Binding-site contacts:
Ligand atom C2 contacts residue ILE932 of chain 1.A at 3.9 Å (hydrophobic).
Ligand atom C2 contacts residue GLU849 of chain 1.A at 3.2 Å.
Ligand atom C10 contacts residue TRP850 of chain 1.A at 3.4 Å (hydrophobic).
Ligand atom C20 contacts residue ASP933 of chain 1.A at 3.6 Å.
Ligand atom C7 contacts residue SER854 of chain 1.A at 3.2 Å.
Ligand atom C19 contacts residue ASP933 of chain 1.A at 3.3 Å.
Ligand atom C19 contacts residue ASP810 of chain 1.A at 3.3 Å.
Ligand atom C contacts residue ILE848 of chain 1.A at 3.7 Å (hydrophobic).
Ligand atom N5 contacts residue ILE848 of chain 1.A at 3.8 Å.
Ligand atom C18 contacts residue LYS802 of chain 1.A at 3.8 Å.
Ligand atom N1 contacts residue VAL851 of chain 1.A at 2.9 Å (h-bond).
Ligand atom N5 contacts residue ASP933 of chain 1.A at 3.7 Å.
Ligand atom S contacts residue GLN859 of chain 1.A at 3.7 Å.
Ligand atom N4 contacts residue LYS802 of chain 1.A at 2.9 Å (salt-bridge).
Ligand atom C14 contacts residue ILE932 of chain 1.A at 3.8 Å (hydrophobic).
Ligand atom C17 contacts residue LYS802 of chain 1.A at 3.7 Å.
Ligand atom C5 contacts residue TRP850 of chain 1.A at 3.5 Å (hydrophobic).
Ligand atom C17 contacts residue MET800 of chain 1.A at 3.6 Å (hydrophobic).
Ligand atom O1 contacts residue GLN859 of chain 1.A at 3.6 Å.
Ligand atom O contacts residue HIS855 of chain 1.A at 3.5 Å.
Ligand atom C3 contacts residue MET922 of chain 1.A at 3.9 Å (hydrophobic).
Ligand atom C19 contacts residue TYR836 of chain 1.A at 3.8 Å (hydrophobic).
Ligand atom C4 contacts residue TRP850 of chain 1.A at 3.8 Å (hydrophobic).
Ligand atom C5 contacts residue MET922 of chain 1.A at 3.5 Å (hydrophobic).
Ligand atom C16 contacts residue MET800 of chain 1.A at 3.6 Å (hydrophobic).
Ligand atom C3 contacts residue TRP850 of chain 1.A at 3.6 Å (hydrophobic).
Ligand atom C6 contacts residue SER854 of chain 1.A at 3.5 Å.
Ligand atom C contacts residue MET800 of chain 1.A at 3.8 Å (hydrophobic).
Ligand atom C4 contacts residue MET922 of chain 1.A at 3.7 Å (hydrophobic).
Ligand atom N5 contacts residue ASP810 of chain 1.A at 3.6 Å.
Ligand atom C contacts residue GLU849 of chain 1.A at 3.6 Å.
Ligand atom O contacts residue THR856 of chain 1.A at 3.1 Å (h-bond).
Ligand atom N1 contacts residue TRP850 of chain 1.A at 3.5 Å.
Ligand atom C3 contacts residue SER854 of chain 1.A at 3.4 Å.
Ligand atom C3 contacts residue VAL851 of chain 1.A at 3.5 Å (hydrophobic).
Ligand atom C6 contacts residue MET922 of chain 1.A at 3.4 Å (hydrophobic).
Ligand atom C1 contacts residue ILE848 of chain 1.A at 3.7 Å (hydrophobic).
Ligand atom C20 contacts residue TYR836 of chain 1.A at 3.5 Å (hydrophobic).
Ligand atom C11 contacts residue GLN859 of chain 1.A at 3.3 Å.
Ligand atom O contacts residue GLN859 of chain 1.A at 3.1 Å.

Sequence of chain 1.A:
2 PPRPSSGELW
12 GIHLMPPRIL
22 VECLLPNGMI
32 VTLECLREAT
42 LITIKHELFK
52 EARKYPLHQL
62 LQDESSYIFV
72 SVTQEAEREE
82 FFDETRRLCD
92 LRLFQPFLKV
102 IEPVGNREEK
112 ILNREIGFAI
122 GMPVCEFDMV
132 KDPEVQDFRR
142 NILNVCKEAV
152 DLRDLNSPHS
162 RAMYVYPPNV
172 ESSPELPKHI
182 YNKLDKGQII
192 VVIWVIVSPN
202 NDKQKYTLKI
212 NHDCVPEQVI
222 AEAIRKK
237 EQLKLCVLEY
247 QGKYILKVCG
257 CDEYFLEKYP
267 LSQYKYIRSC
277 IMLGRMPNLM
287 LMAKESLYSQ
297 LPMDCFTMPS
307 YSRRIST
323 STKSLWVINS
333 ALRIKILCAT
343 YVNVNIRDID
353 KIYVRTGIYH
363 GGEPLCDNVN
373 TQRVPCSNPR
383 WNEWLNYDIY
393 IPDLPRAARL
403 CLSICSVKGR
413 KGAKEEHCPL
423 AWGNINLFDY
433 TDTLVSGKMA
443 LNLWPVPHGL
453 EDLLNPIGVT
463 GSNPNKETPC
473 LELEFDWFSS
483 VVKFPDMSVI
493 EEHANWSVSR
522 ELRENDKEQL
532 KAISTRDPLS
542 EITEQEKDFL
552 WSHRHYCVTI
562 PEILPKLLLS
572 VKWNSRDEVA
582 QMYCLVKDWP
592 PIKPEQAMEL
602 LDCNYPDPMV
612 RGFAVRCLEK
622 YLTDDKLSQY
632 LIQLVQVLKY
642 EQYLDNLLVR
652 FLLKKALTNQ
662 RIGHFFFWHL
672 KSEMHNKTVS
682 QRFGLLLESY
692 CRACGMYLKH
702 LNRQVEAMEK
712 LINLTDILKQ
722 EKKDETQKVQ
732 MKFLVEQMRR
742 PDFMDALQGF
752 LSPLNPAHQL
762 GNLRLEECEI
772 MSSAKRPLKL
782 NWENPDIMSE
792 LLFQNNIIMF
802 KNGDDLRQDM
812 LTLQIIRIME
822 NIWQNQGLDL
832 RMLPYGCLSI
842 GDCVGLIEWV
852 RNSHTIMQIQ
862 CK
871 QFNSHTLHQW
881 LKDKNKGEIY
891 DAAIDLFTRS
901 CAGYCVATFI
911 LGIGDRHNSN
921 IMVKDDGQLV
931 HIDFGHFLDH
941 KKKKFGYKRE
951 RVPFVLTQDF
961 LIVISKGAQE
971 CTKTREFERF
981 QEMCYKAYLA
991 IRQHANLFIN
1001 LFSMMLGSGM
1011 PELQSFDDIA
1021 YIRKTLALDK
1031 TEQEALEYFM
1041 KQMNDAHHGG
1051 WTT

A protein and the small-molecule ligand that binds it are described below.
Small molecule (SMILES): C[C@@H]1Cn2ncc(-c3ccc(S(=O)(=O)N(C)C)cc3)c2CN1c1ccnc2[nH]ccc12